This small molecule binds to this protein.
Small molecule (SMILES): CO[C@@H]1O[C@@H](C)[C@@H](O)[C@@H](O)[C@@H]1O

Binding-site contacts:
Ligand atom O5 contacts residue VAL133 of chain 1.D at 3.2 Å.
Ligand atom C4 contacts residue TYR219 of chain 1.D at 3.8 Å (hydrophobic).
Ligand atom O4 contacts residue GLY104 of chain 1.D at 4.2 Å.
Ligand atom C6 contacts residue VAL133 of chain 1.D at 3.8 Å (hydrophobic).
Ligand atom O2 contacts residue ARG102 of chain 1.D at 4.3 Å.
Ligand atom O3 contacts residue ALA103 of chain 1.D at 4.4 Å.
Ligand atom O1 contacts residue TYR219 of chain 1.D at 3.5 Å.
Ligand atom O3 contacts residue TYR219 of chain 1.D at 4.4 Å.
Ligand atom C4 contacts residue ASN134 of chain 1.D at 4.1 Å.
Ligand atom C5 contacts residue ASP87 of chain 1.D at 4.3 Å.
Ligand atom C5 contacts residue VAL133 of chain 1.D at 4.1 Å (hydrophobic).
Ligand atom O4 contacts residue ASP87 of chain 1.D at 2.9 Å (salt-bridge).
Ligand atom C3 contacts residue ASN134 of chain 1.D at 4.4 Å.
Ligand atom O2 contacts residue GLU44 of chain 1.D at 4.0 Å.
Ligand atom C3 contacts residue TYR219 of chain 1.D at 3.7 Å (hydrophobic).
Ligand atom C2 contacts residue ASN134 of chain 1.D at 3.7 Å.
Ligand atom C4 contacts residue GLY104 of chain 1.D at 4.4 Å.
Ligand atom C6 contacts residue THR86 of chain 1.D at 3.3 Å.
Ligand atom O3 contacts residue GLY105 of chain 1.D at 2.9 Å (h-bond).
Ligand atom O4 contacts residue ASN134 of chain 1.D at 3.0 Å (h-bond).
Ligand atom O4 contacts residue GLY105 of chain 1.D at 3.2 Å (h-bond).
Ligand atom C1 contacts residue VAL133 of chain 1.D at 4.0 Å (hydrophobic).
Ligand atom CM contacts residue TYR219 of chain 1.D at 3.6 Å (hydrophobic).
Ligand atom C5 contacts residue TYR219 of chain 1.D at 3.4 Å (hydrophobic).
Ligand atom O3 contacts residue GLU44 of chain 1.D at 2.9 Å (salt-bridge).
Ligand atom C3 contacts residue GLY105 of chain 1.D at 3.8 Å.
Ligand atom O3 contacts residue GLY104 of chain 1.D at 3.8 Å.
Ligand atom C6 contacts residue ASP87 of chain 1.D at 3.7 Å.
Ligand atom C6 contacts residue ILE129 of chain 1.D at 4.3 Å (hydrophobic).
Ligand atom C3 contacts residue GLU44 of chain 1.D at 3.9 Å.
Ligand atom C1 contacts residue ASN134 of chain 1.D at 4.0 Å.
Ligand atom C4 contacts residue ASP87 of chain 1.D at 3.6 Å.
Ligand atom O5 contacts residue ASN134 of chain 1.D at 3.7 Å.
Ligand atom C5 contacts residue ASN134 of chain 1.D at 4.4 Å.
Ligand atom C4 contacts residue GLY105 of chain 1.D at 3.6 Å.
Ligand atom C6 contacts residue TYR219 of chain 1.D at 3.5 Å (hydrophobic).
Ligand atom C6 contacts residue ARG222 of chain 1.D at 4.1 Å.

Sequence of chain 1.D:
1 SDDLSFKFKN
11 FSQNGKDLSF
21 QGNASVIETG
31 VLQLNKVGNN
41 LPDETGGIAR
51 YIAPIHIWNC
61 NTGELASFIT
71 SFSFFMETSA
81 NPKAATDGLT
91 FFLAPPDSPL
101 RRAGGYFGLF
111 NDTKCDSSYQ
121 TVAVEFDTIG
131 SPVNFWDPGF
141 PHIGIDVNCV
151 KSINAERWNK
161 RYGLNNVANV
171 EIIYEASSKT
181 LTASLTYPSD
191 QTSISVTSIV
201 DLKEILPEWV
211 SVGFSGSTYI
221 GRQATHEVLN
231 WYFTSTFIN